Sequence of chain 2.B:
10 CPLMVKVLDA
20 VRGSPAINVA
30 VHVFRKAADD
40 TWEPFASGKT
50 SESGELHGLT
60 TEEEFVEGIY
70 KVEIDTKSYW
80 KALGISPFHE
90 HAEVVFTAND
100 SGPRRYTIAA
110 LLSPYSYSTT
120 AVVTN

Sequence of chain 1.B:
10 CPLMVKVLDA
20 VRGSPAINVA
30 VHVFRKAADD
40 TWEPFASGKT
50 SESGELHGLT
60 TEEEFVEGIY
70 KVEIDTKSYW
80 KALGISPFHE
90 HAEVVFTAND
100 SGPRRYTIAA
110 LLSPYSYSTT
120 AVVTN

Binding-site contacts:
Ligand atom OAP contacts residue LEU17 of chain 1.B at 3.5 Å.
Ligand atom OAD contacts residue LYS15 of chain 1.B at 2.7 Å (salt-bridge).
Ligand atom OAD contacts residue LYS15 of chain 2.B at 2.8 Å (salt-bridge).
Ligand atom OAC contacts residue IFB1 of chain 2.D at 1.3 Å.
Ligand atom OAD contacts residue IFB1 of chain 2.D at 0.1 Å (h-bond).
Ligand atom FAE contacts residue LEU110 of chain 2.B at 3.6 Å.
Ligand atom CAU contacts residue IFB1 of chain 2.D at 0.1 Å.
Ligand atom CAL contacts residue LEU17 of chain 1.B at 3.4 Å (hydrophobic).
Ligand atom IAG contacts residue IFB1 of chain 2.D at 0.6 Å.
Ligand atom CAM contacts residue THR106 of chain 2.B at 3.3 Å.
Ligand atom CAT contacts residue IFB1 of chain 2.D at 0.1 Å.
Ligand atom FAE contacts residue SER117 of chain 1.B at 3.3 Å.
Ligand atom CAX contacts residue IFB1 of chain 2.D at 0.1 Å.
Ligand atom CAY contacts residue IFB1 of chain 2.D at 0.0 Å.
Ligand atom CAW contacts residue IFB1 of chain 2.D at 0.1 Å.
Ligand atom NAO contacts residue IFB1 of chain 2.D at 0.9 Å.
Ligand atom CAK contacts residue IFB1 of chain 2.D at 0.1 Å.
Ligand atom CAI contacts residue IFB1 of chain 2.D at 0.1 Å.
Ligand atom NAO contacts residue LYS15 of chain 2.B at 3.6 Å.
Ligand atom OAC contacts residue ALA108 of chain 2.B at 3.6 Å.
Ligand atom FAF contacts residue ALA108 of chain 1.B at 3.1 Å.
Ligand atom OAB contacts residue LYS15 of chain 1.B at 3.3 Å (salt-bridge).
Ligand atom OAC contacts residue LEU17 of chain 1.B at 3.4 Å.
Ligand atom FAE contacts residue IFB1 of chain 2.D at 0.0 Å.
Ligand atom CAS contacts residue IFB1 of chain 2.D at 0.0 Å.
Ligand atom CAR contacts residue IFB1 of chain 2.D at 0.6 Å.
Ligand atom CAX contacts residue LEU17 of chain 1.B at 3.5 Å (hydrophobic).
Ligand atom CAJ contacts residue IFB1 of chain 2.D at 0.0 Å.
Ligand atom CAM contacts residue IFB1 of chain 2.D at 2.0 Å.
Ligand atom OAC contacts residue VAL121 of chain 2.B at 3.5 Å.
Ligand atom CAH contacts residue IFB1 of chain 2.D at 0.0 Å.
Ligand atom CAV contacts residue IFB1 of chain 2.D at 0.1 Å.
Ligand atom FAE contacts residue SER117 of chain 2.B at 3.2 Å.
Ligand atom FAE contacts residue LEU110 of chain 1.B at 3.6 Å.
Ligand atom CAK contacts residue LEU17 of chain 2.B at 3.4 Å (hydrophobic).
Ligand atom CAU contacts residue LEU17 of chain 2.B at 3.6 Å (hydrophobic).
Ligand atom CAN contacts residue IFB1 of chain 2.D at 2.6 Å.
Ligand atom CAL contacts residue IFB1 of chain 2.D at 0.1 Å.
Ligand atom FAF contacts residue IFB1 of chain 2.D at 1.4 Å.
Ligand atom CAQ contacts residue IFB1 of chain 2.D at 3.5 Å.

This small molecule binds to this protein.
Small molecule (SMILES): O=C(O)CCNC(=O)c1cc(-c2ccc(F)cc2F)cc(I)c1O